The protein below binds the small molecule below.
Small molecule (SMILES): CC(=O)N[C@@H]1[C@@H](O)[C@H](O)[C@@H](CO)O[C@H]1O

Sequence of chain 1.A:
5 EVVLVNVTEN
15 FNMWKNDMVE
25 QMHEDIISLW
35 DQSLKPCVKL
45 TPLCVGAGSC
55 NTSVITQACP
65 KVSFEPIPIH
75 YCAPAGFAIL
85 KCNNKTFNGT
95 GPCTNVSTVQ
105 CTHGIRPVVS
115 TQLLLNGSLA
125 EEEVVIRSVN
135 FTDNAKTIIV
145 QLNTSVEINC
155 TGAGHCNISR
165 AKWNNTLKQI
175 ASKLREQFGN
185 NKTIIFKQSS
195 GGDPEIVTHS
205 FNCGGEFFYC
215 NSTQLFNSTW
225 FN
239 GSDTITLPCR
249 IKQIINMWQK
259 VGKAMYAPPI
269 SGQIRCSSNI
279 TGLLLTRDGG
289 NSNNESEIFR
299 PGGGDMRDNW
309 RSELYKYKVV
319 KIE

Binding-site contacts:
Ligand atom O7 contacts residue PRO96 of chain 1.A at 2.7 Å (h-bond).
Ligand atom C1 contacts residue THR90 of chain 1.A at 3.6 Å.
Ligand atom C8 contacts residue CYS97 of chain 1.A at 3.5 Å (hydrophobic).
Ligand atom C3 contacts residue THR98 of chain 1.A at 3.8 Å.
Ligand atom C8 contacts residue THR98 of chain 1.A at 3.2 Å.
Ligand atom N2 contacts residue PHE91 of chain 1.A at 3.9 Å.
Ligand atom C2 contacts residue ASN88 of chain 1.A at 2.4 Å.
Ligand atom C7 contacts residue CYS97 of chain 1.A at 3.6 Å (hydrophobic).
Ligand atom C7 contacts residue ASN88 of chain 1.A at 3.3 Å.
Ligand atom C4 contacts residue ASN88 of chain 1.A at 3.5 Å.
Ligand atom O5 contacts residue THR90 of chain 1.A at 4.0 Å.
Ligand atom C3 contacts residue ASN88 of chain 1.A at 3.0 Å.
Ligand atom C5 contacts residue ASN88 of chain 1.A at 2.8 Å.
Ligand atom C6 contacts residue ASN88 of chain 1.A at 4.1 Å.
Ligand atom O7 contacts residue CYS97 of chain 1.A at 2.9 Å.
Ligand atom O4 contacts residue ASN88 of chain 1.A at 4.4 Å.
Ligand atom O3 contacts residue ASN88 of chain 1.A at 4.3 Å.
Ligand atom O3 contacts residue THR98 of chain 1.A at 3.6 Å.
Ligand atom C7 contacts residue THR98 of chain 1.A at 3.4 Å.
Ligand atom C8 contacts residue CYS86 of chain 1.A at 4.1 Å (hydrophobic).
Ligand atom C7 contacts residue PRO96 of chain 1.A at 3.6 Å (hydrophobic).
Ligand atom C7 contacts residue PHE91 of chain 1.A at 4.4 Å (hydrophobic).
Ligand atom O7 contacts residue THR98 of chain 1.A at 2.7 Å (h-bond).
Ligand atom O6 contacts residue ASN88 of chain 1.A at 4.3 Å.
Ligand atom C8 contacts residue ASN99 of chain 1.A at 3.6 Å.
Ligand atom N2 contacts residue NAG1 of chain 1.J at 3.7 Å.
Ligand atom O4 contacts residue THR98 of chain 1.A at 4.4 Å.
Ligand atom N2 contacts residue PRO96 of chain 1.A at 4.0 Å.
Ligand atom C8 contacts residue ASN88 of chain 1.A at 3.0 Å.
Ligand atom O3 contacts residue NAG1 of chain 1.J at 4.5 Å.
Ligand atom C1 contacts residue ASN88 of chain 1.A at 1.4 Å.
Ligand atom N2 contacts residue ASN88 of chain 1.A at 2.8 Å (h-bond).
Ligand atom C1 contacts residue NAG1 of chain 1.J at 4.4 Å.
Ligand atom O6 contacts residue LYS89 of chain 1.A at 4.4 Å.
Ligand atom C2 contacts residue NAG1 of chain 1.J at 3.6 Å.
Ligand atom O5 contacts residue ASN88 of chain 1.A at 2.4 Å (h-bond).